Binding-site contacts:
Ligand atom O10 contacts residue VAL121 of chain 1.A at 3.7 Å.
Ligand atom C3 contacts residue HIS94 of chain 1.A at 3.8 Å.
Ligand atom C23 contacts residue HIS64 of chain 1.A at 3.7 Å.
Ligand atom C5 contacts residue THR199 of chain 1.A at 3.7 Å.
Ligand atom O10 contacts residue HIS94 of chain 1.A at 3.2 Å.
Ligand atom C24 contacts residue HIS64 of chain 1.A at 3.4 Å.
Ligand atom C4 contacts residue THR199 of chain 1.A at 3.5 Å.
Ligand atom C23 contacts residue ASN62 of chain 1.A at 3.5 Å.
Ligand atom N7 contacts residue THR199 of chain 1.A at 3.0 Å (h-bond).
Ligand atom S8 contacts residue HIS94 of chain 1.A at 3.8 Å.
Ligand atom F17 contacts residue VAL121 of chain 1.A at 3.4 Å.
Ligand atom F16 contacts residue LEU197 of chain 1.A at 3.4 Å.
Ligand atom F17 contacts residue LEU197 of chain 1.A at 3.4 Å.
Ligand atom O10 contacts residue VAL142 of chain 1.A at 3.8 Å.
Ligand atom C14 contacts residue PRO201 of chain 1.A at 3.7 Å (hydrophobic).
Ligand atom C2 contacts residue LEU197 of chain 1.A at 3.5 Å (hydrophobic).
Ligand atom F16 contacts residue VAL142 of chain 1.A at 3.5 Å.
Ligand atom F16 contacts residue VAL121 of chain 1.A at 3.7 Å.
Ligand atom O10 contacts residue ZN1 of chain 1.B at 3.0 Å.
Ligand atom N11 contacts residue HIS119 of chain 1.A at 3.4 Å (h-bond).
Ligand atom C26 contacts residue HIS94 of chain 1.A at 3.6 Å.
Ligand atom C20 contacts residue HIS94 of chain 1.A at 3.3 Å.
Ligand atom C26 contacts residue HIS96 of chain 1.A at 3.4 Å.
Ligand atom F18 contacts residue THR199 of chain 1.A at 3.3 Å.
Ligand atom O9 contacts residue LEU197 of chain 1.A at 3.4 Å.
Ligand atom F17 contacts residue LEU140 of chain 1.A at 3.4 Å.
Ligand atom S8 contacts residue ZN1 of chain 1.B at 3.0 Å.
Ligand atom O9 contacts residue TRP208 of chain 1.A at 3.6 Å.
Ligand atom N11 contacts residue ZN1 of chain 1.B at 1.9 Å.
Ligand atom O10 contacts residue HIS119 of chain 1.A at 3.4 Å (h-bond).
Ligand atom C19 contacts residue THR199 of chain 1.A at 3.5 Å.
Ligand atom N11 contacts residue HIS96 of chain 1.A at 3.3 Å (h-bond).
Ligand atom C25 contacts residue THR199 of chain 1.A at 2.9 Å.
Ligand atom C25 contacts residue TYR7 of chain 1.A at 3.4 Å (hydrophobic).
Ligand atom C1 contacts residue LEU197 of chain 1.A at 3.4 Å (hydrophobic).
Ligand atom N11 contacts residue THR198 of chain 1.A at 2.8 Å (h-bond).
Ligand atom O9 contacts residue THR198 of chain 1.A at 3.0 Å (h-bond).
Ligand atom C24 contacts residue SER65 of chain 1.A at 3.5 Å.
Ligand atom N11 contacts residue HIS94 of chain 1.A at 3.2 Å (h-bond).
Ligand atom C26 contacts residue THR199 of chain 1.A at 3.5 Å.

Sequence of chain 1.A:
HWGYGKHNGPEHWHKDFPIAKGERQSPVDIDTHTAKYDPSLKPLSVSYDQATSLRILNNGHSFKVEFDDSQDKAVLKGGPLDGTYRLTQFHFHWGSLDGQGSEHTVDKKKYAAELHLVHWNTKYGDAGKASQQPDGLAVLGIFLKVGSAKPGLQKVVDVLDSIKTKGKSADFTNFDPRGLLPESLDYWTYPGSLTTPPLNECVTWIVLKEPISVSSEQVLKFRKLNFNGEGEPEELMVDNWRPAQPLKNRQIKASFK

This protein binds this small molecule.
Small molecule (SMILES): NS(=O)(=O)c1c(F)c(F)c(SCCO)c(F)c1NC1CCCCCCC1